Sequence of chain 1.H:
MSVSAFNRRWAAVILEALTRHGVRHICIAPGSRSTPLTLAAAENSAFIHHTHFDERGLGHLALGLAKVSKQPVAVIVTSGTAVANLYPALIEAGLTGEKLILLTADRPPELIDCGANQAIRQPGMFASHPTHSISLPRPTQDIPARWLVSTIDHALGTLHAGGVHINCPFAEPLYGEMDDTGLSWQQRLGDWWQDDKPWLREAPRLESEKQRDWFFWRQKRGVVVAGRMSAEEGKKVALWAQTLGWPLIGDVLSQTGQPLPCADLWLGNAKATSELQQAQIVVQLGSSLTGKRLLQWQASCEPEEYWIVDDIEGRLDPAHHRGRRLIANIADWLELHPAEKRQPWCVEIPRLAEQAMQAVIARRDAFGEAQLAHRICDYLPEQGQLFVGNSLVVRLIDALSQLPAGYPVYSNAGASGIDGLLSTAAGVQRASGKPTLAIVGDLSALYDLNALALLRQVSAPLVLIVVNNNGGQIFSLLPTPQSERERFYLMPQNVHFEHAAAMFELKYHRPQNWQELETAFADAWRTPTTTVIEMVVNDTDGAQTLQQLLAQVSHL

Binding-site contacts:
Ligand atom O1B contacts residue GLY472 of chain 1.G at 3.3 Å.
Ligand atom O2A contacts residue GLY441 of chain 1.G at 3.4 Å.
Ligand atom O1B contacts residue GLN473 of chain 1.G at 3.1 Å (h-bond).
Ligand atom O2B contacts residue SER391 of chain 1.G at 3.5 Å (h-bond).
Ligand atom CM2 contacts residue ASP419 of chain 1.G at 3.4 Å.
Ligand atom OL3 contacts residue SER32 of chain 1.H at 2.9 Å (h-bond).
Ligand atom CLC contacts residue GLN118 of chain 1.H at 3.3 Å.
Ligand atom O2A contacts residue LEU443 of chain 1.G at 3.5 Å (h-bond).
Ligand atom O3B contacts residue GLN473 of chain 1.G at 2.9 Å (h-bond).
Ligand atom OL3 contacts residue GLN118 of chain 1.H at 3.1 Å (h-bond).
Ligand atom OL2 contacts residue GLN118 of chain 1.H at 3.4 Å (h-bond).
Ligand atom N4' contacts residue SER416 of chain 1.G at 3.1 Å (h-bond).
Ligand atom N1' contacts residue GLU55 of chain 1.H at 2.9 Å (salt-bridge).
Ligand atom O7 contacts residue GLY472 of chain 1.G at 3.4 Å.
Ligand atom CLC contacts residue SER32 of chain 1.H at 3.4 Å.
Ligand atom O1B contacts residue ILE474 of chain 1.G at 3.1 Å (h-bond).
Ligand atom O2B contacts residue LEU392 of chain 1.G at 3.0 Å.
Ligand atom C11 contacts residue GLN118 of chain 1.H at 3.2 Å.
Ligand atom N3' contacts residue ILE418 of chain 1.G at 3.1 Å (h-bond).
Ligand atom O1B contacts residue SER391 of chain 1.G at 2.5 Å (h-bond).
Ligand atom OL2 contacts residue ARG33 of chain 1.H at 3.4 Å (salt-bridge).
Ligand atom OL3 contacts residue THR78 of chain 1.H at 2.9 Å (h-bond).
Ligand atom O1A contacts residue GLY471 of chain 1.G at 3.0 Å (h-bond).
Ligand atom OL1 contacts residue GLN118 of chain 1.H at 3.4 Å (h-bond).
Ligand atom PB contacts residue SER391 of chain 1.G at 3.4 Å.
Ligand atom O3A contacts residue MN1 of chain 1.HA at 3.5 Å.
Ligand atom O3B contacts residue MN1 of chain 1.HA at 2.1 Å.
Ligand atom PB contacts residue MN1 of chain 1.HA at 3.3 Å.
Ligand atom C13 contacts residue GLN118 of chain 1.H at 3.4 Å.
Ligand atom O1A contacts residue LEU443 of chain 1.G at 3.1 Å (h-bond).
Ligand atom C6' contacts residue GLU55 of chain 1.H at 3.3 Å.
Ligand atom O1A contacts residue ASP442 of chain 1.G at 3.0 Å (salt-bridge).
Ligand atom O3B contacts residue ASN469 of chain 1.G at 3.0 Å (h-bond).
Ligand atom PA contacts residue MN1 of chain 1.HA at 3.3 Å.
Ligand atom O1A contacts residue MN1 of chain 1.HA at 2.1 Å.
Ligand atom S1 contacts residue SER391 of chain 1.G at 3.2 Å (h-bond).
Ligand atom OL2 contacts residue ARG107 of chain 1.H at 3.1 Å (salt-bridge).
Ligand atom O3B contacts residue GLY471 of chain 1.G at 3.0 Å (h-bond).
Ligand atom O2A contacts residue SER444 of chain 1.G at 2.7 Å (h-bond).
Ligand atom CM2 contacts residue GLU55 of chain 1.H at 3.3 Å.

This protein binds this small molecule.
Small molecule (SMILES): Cc1ncc(C[n+]2c([C@H](O)CCC(=O)O)sc(CCOP(=O)(O)OP(=O)(O)O)c2C)c(N)n1

Sequence of chain 1.G:
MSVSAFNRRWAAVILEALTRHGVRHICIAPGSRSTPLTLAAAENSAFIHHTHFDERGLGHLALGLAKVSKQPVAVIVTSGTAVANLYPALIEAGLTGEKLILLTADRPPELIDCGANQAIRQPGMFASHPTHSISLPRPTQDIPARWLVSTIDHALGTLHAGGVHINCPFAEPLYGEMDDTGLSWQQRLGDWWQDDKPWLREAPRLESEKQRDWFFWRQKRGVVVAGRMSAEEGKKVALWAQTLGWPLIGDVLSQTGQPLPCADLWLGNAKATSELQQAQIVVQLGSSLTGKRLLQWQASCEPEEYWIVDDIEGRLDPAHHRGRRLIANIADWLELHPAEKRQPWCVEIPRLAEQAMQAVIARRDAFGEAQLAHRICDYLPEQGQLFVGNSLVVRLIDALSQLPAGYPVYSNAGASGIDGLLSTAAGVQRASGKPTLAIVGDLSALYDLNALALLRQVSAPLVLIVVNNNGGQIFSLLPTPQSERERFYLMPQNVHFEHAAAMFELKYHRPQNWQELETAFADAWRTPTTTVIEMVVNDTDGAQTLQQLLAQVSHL